Binding-site contacts:
Ligand atom O5 contacts residue ILE382 of chain 1.B at 3.3 Å.
Ligand atom O5 contacts residue SER381 of chain 1.B at 3.5 Å (h-bond).
Ligand atom C2 contacts residue GLN375 of chain 1.B at 4.3 Å.
Ligand atom C5 contacts residue SER381 of chain 1.B at 3.8 Å.
Ligand atom C5 contacts residue ILE382 of chain 1.B at 4.3 Å (hydrophobic).
Ligand atom O6 contacts residue ILE382 of chain 1.B at 3.7 Å.
Ligand atom O7 contacts residue ASN379 of chain 1.B at 3.7 Å.
Ligand atom O6 contacts residue GLU385 of chain 1.B at 4.0 Å.
Ligand atom O7 contacts residue LYS374 of chain 1.B at 3.8 Å.
Ligand atom C1 contacts residue ILE382 of chain 1.B at 4.2 Å (hydrophobic).
Ligand atom C6 contacts residue TYR371 of chain 1.B at 4.2 Å (hydrophobic).
Ligand atom C6 contacts residue SER381 of chain 1.B at 4.2 Å.
Ligand atom C1 contacts residue ASN379 of chain 1.B at 1.4 Å.
Ligand atom C4 contacts residue ASN379 of chain 1.B at 4.1 Å.
Ligand atom C6 contacts residue ILE382 of chain 1.B at 4.0 Å (hydrophobic).
Ligand atom C5 contacts residue ASN379 of chain 1.B at 3.6 Å.
Ligand atom C7 contacts residue GLN375 of chain 1.B at 4.4 Å.
Ligand atom O6 contacts residue SER381 of chain 1.B at 3.3 Å (h-bond).
Ligand atom O5 contacts residue ASN379 of chain 1.B at 2.3 Å (h-bond).
Ligand atom C1 contacts residue SER381 of chain 1.B at 3.7 Å.
Ligand atom O7 contacts residue GLN375 of chain 1.B at 3.3 Å.
Ligand atom C3 contacts residue ASN379 of chain 1.B at 3.8 Å.
Ligand atom N2 contacts residue ASN379 of chain 1.B at 2.9 Å (h-bond).
Ligand atom C7 contacts residue ASN379 of chain 1.B at 3.5 Å.
Ligand atom C1 contacts residue GLN375 of chain 1.B at 4.3 Å.
Ligand atom C2 contacts residue ASN379 of chain 1.B at 2.4 Å.

The small molecule below binds the protein below.
Small molecule (SMILES): CC(=O)N[C@@H]1[C@@H](O)[C@H](O)[C@@H](CO)O[C@H]1O

Sequence of chain 1.B:
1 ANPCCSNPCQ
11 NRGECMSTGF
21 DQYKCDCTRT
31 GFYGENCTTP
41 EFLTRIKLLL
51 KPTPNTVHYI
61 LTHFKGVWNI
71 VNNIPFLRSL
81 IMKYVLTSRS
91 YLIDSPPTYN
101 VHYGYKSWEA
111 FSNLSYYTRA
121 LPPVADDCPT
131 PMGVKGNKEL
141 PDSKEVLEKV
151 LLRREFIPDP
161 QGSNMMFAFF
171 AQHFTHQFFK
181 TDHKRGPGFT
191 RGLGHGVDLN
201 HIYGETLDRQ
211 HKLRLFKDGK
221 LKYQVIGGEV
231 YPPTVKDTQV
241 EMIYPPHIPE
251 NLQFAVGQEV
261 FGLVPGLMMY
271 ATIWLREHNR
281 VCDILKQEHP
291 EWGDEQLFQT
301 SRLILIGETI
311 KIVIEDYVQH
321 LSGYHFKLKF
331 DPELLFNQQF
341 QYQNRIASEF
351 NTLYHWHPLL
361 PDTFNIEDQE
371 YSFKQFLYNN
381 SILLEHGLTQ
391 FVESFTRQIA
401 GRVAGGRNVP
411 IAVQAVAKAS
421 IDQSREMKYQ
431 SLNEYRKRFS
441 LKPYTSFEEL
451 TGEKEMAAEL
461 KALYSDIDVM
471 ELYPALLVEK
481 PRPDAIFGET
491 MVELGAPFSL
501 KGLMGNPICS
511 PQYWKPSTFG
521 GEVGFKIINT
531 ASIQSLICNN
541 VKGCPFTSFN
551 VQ